Sequence of chain 1.C:
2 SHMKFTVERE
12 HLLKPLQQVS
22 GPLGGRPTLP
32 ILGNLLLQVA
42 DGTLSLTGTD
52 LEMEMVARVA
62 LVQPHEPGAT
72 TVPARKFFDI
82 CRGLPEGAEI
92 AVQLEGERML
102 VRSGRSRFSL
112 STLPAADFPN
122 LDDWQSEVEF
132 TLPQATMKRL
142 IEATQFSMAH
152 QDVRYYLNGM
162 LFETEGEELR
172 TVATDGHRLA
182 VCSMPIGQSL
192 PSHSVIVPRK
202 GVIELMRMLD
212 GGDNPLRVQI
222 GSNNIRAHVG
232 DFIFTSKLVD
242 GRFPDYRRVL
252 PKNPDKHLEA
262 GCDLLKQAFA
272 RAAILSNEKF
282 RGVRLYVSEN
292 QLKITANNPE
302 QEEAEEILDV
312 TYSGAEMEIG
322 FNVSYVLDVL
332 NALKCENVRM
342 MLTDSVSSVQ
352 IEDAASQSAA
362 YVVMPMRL

This protein binds this small molecule.
Small molecule (SMILES): CC(=O)N[C@@H](CCC(N)=O)C(=O)N[C@@H](CC1CCCCC1)C(=O)N[C@@H](CC(=O)O)C(=O)N[C@@H](CC(C)C)C(=O)N[C@@H](Cc1ccccc1)C(=O)O

Binding-site contacts:
Ligand atom O contacts residue HIS178 of chain 1.C at 3.7 Å.
Ligand atom CE1 contacts residue ARG155 of chain 1.C at 3.7 Å.
Ligand atom OE1 contacts residue TYR326 of chain 1.C at 3.5 Å.
Ligand atom NE2 contacts residue PRO366 of chain 1.C at 3.3 Å (h-bond).
Ligand atom N contacts residue PRO366 of chain 1.C at 3.1 Å (h-bond).
Ligand atom O contacts residue ARG368 of chain 1.C at 3.2 Å (salt-bridge).
Ligand atom CE1 contacts residue VAL347 of chain 1.C at 3.8 Å (hydrophobic).
Ligand atom CZ contacts residue THR175 of chain 1.C at 3.8 Å.
Ligand atom CD2 contacts residue LEU180 of chain 1.C at 3.8 Å (hydrophobic).
Ligand atom CD1 contacts residue VAL363 of chain 1.C at 3.8 Å (hydrophobic).
Ligand atom C contacts residue GLY177 of chain 1.C at 3.7 Å.
Ligand atom CB contacts residue MET365 of chain 1.C at 3.6 Å (hydrophobic).
Ligand atom CZ contacts residue ARG368 of chain 1.C at 3.2 Å.
Ligand atom CZ contacts residue PRO245 of chain 1.C at 3.5 Å (hydrophobic).
Ligand atom C contacts residue MET365 of chain 1.C at 3.8 Å (hydrophobic).
Ligand atom C contacts residue MET365 of chain 1.C at 3.6 Å (hydrophobic).
Ligand atom CH3 contacts residue ARG368 of chain 1.C at 3.5 Å.
Ligand atom O contacts residue MET367 of chain 1.C at 3.9 Å.
Ligand atom CE2 contacts residue THR175 of chain 1.C at 3.3 Å.
Ligand atom CE1 contacts residue PRO245 of chain 1.C at 3.6 Å (hydrophobic).
Ligand atom CG contacts residue HIS178 of chain 1.C at 3.5 Å.
Ligand atom CZ contacts residue GLY177 of chain 1.C at 3.5 Å.
Ligand atom NE2 contacts residue MET365 of chain 1.C at 2.8 Å (h-bond).
Ligand atom CD contacts residue MET365 of chain 1.C at 3.8 Å (hydrophobic).
Ligand atom CB contacts residue HIS178 of chain 1.C at 3.8 Å.
Ligand atom CB contacts residue GLY177 of chain 1.C at 3.2 Å.
Ligand atom N contacts residue MET367 of chain 1.C at 3.8 Å.
Ligand atom CD2 contacts residue THR175 of chain 1.C at 3.9 Å.
Ligand atom CA contacts residue PRO366 of chain 1.C at 3.8 Å (hydrophobic).
Ligand atom CA contacts residue MET367 of chain 1.C at 3.7 Å (hydrophobic).
Ligand atom OE1 contacts residue ASN323 of chain 1.C at 3.9 Å.
Ligand atom CA contacts residue GLY177 of chain 1.C at 3.6 Å.
Ligand atom O contacts residue MET365 of chain 1.C at 3.2 Å.
Ligand atom CE2 contacts residue GLY177 of chain 1.C at 3.8 Å.
Ligand atom O contacts residue MET365 of chain 1.C at 3.6 Å.
Ligand atom CD1 contacts residue PRO366 of chain 1.C at 3.5 Å (hydrophobic).
Ligand atom N contacts residue GLY177 of chain 1.C at 2.8 Å (h-bond).
Ligand atom CA contacts residue GLY177 of chain 1.C at 3.8 Å.
Ligand atom CB contacts residue PRO366 of chain 1.C at 3.5 Å (hydrophobic).
Ligand atom CD2 contacts residue ARG179 of chain 1.C at 3.7 Å.